The small molecule below binds the protein below.
Small molecule (SMILES): COc1cc2c(c(OC)c1OC)-c1ccc(OC)c(=O)cc1[C@@H](NC(=O)CS)CC2

Sequence of chain 19.E:
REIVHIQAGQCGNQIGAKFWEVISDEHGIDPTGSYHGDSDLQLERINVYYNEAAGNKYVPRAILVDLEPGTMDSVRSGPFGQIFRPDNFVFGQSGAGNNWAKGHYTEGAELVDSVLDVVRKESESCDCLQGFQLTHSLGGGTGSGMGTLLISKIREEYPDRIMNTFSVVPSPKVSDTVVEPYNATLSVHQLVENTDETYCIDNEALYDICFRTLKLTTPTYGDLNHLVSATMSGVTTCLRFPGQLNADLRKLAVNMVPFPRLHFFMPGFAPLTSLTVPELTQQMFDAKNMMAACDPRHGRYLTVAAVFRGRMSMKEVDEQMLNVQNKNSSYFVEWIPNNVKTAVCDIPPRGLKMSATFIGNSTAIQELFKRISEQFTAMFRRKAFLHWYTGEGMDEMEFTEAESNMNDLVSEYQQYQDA

Binding-site contacts:
Ligand atom C18 contacts residue MET257 of chain 19.E at 3.5 Å (hydrophobic).
Ligand atom C4 contacts residue ILE368 of chain 19.E at 3.3 Å (hydrophobic).
Ligand atom O1 contacts residue LEU253 of chain 19.E at 3.9 Å.
Ligand atom C6 contacts residue CYS239 of chain 19.E at 3.8 Å (hydrophobic).
Ligand atom O4 contacts residue LEU246 of chain 19.E at 3.8 Å.
Ligand atom C17 contacts residue ASN256 of chain 19.E at 3.8 Å.
Ligand atom C20 contacts residue LEU253 of chain 19.E at 3.9 Å (hydrophobic).
Ligand atom C2 contacts residue ALA314 of chain 19.E at 3.8 Å (hydrophobic).
Ligand atom C22 contacts residue LEU253 of chain 19.E at 3.4 Å (hydrophobic).
Ligand atom O6 contacts residue VAL181 of chain 19.D at 3.1 Å.
Ligand atom O3 contacts residue ALA248 of chain 19.E at 3.2 Å.
Ligand atom C16 contacts residue LYS350 of chain 19.E at 3.4 Å.
Ligand atom C5 contacts residue ALA248 of chain 19.E at 3.8 Å (hydrophobic).
Ligand atom C12 contacts residue LEU246 of chain 19.E at 3.8 Å (hydrophobic).
Ligand atom C18 contacts residue VAL181 of chain 19.D at 3.8 Å (hydrophobic).
Ligand atom C18 contacts residue VAL313 of chain 19.E at 3.3 Å (hydrophobic).
Ligand atom C17 contacts residue LYS350 of chain 19.E at 3.9 Å.
Ligand atom S1 contacts residue SER178 of chain 19.D at 3.1 Å.
Ligand atom C5 contacts residue CYS239 of chain 19.E at 3.8 Å (hydrophobic).
Ligand atom C4 contacts residue VAL236 of chain 19.E at 3.8 Å (hydrophobic).
Ligand atom O3 contacts residue CYS239 of chain 19.E at 3.2 Å (h-bond).
Ligand atom O5 contacts residue THR179 of chain 19.D at 3.9 Å.
Ligand atom C19 contacts residue ASN256 of chain 19.E at 3.8 Å.
Ligand atom C8 contacts residue LEU253 of chain 19.E at 3.7 Å (hydrophobic).
Ligand atom C3 contacts residue LEU253 of chain 19.E at 3.6 Å (hydrophobic).
Ligand atom C9 contacts residue LEU253 of chain 19.E at 3.8 Å (hydrophobic).
Ligand atom C6 contacts residue LEU240 of chain 19.E at 3.7 Å (hydrophobic).
Ligand atom O2 contacts residue CYS239 of chain 19.E at 3.1 Å (h-bond).
Ligand atom O5 contacts residue ALA180 of chain 19.D at 3.7 Å.
Ligand atom O6 contacts residue ASN256 of chain 19.E at 3.6 Å.
Ligand atom C5 contacts residue LEU253 of chain 19.E at 3.8 Å (hydrophobic).
Ligand atom S1 contacts residue THR179 of chain 19.D at 3.8 Å.
Ligand atom C7 contacts residue ALA248 of chain 19.E at 3.3 Å (hydrophobic).
Ligand atom C3 contacts residue CYS239 of chain 19.E at 3.7 Å (hydrophobic).
Ligand atom O5 contacts residue VAL181 of chain 19.D at 3.8 Å.
Ligand atom O5 contacts residue LYS350 of chain 19.E at 2.9 Å.
Ligand atom O1 contacts residue ALA314 of chain 19.E at 3.3 Å.
Ligand atom C7 contacts residue LEU253 of chain 19.E at 3.9 Å (hydrophobic).
Ligand atom C6 contacts residue VAL236 of chain 19.E at 3.8 Å (hydrophobic).
Ligand atom C1 contacts residue LEU253 of chain 19.E at 3.4 Å (hydrophobic).

Sequence of chain 19.D:
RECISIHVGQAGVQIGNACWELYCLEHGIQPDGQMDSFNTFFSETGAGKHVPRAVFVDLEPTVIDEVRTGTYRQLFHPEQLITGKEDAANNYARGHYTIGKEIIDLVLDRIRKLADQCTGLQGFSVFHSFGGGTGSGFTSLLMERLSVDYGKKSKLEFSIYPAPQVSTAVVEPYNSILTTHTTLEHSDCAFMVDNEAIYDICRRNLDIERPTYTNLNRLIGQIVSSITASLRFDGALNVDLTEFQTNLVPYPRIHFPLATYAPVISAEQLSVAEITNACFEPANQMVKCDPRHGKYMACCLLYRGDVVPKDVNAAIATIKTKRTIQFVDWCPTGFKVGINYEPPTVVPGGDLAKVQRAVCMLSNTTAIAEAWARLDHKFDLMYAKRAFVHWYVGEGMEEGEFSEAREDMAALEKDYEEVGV